Sequence of chain 58.C:
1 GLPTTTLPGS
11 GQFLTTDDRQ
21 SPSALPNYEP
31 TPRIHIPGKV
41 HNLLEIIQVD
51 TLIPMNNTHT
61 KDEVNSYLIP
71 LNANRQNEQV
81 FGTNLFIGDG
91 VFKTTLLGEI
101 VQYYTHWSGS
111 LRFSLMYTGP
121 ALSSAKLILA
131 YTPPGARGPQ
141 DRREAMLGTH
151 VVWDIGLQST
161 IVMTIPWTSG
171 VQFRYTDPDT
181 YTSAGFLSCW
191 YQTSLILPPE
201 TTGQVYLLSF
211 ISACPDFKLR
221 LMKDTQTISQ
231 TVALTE

Binding-site contacts:
Ligand atom C5B contacts residue TYR152 of chain 58.A at 3.5 Å (hydrophobic).
Ligand atom C1C contacts residue TYR128 of chain 58.A at 3.5 Å (hydrophobic).
Ligand atom O1A contacts residue PRO174 of chain 58.A at 3.5 Å.
Ligand atom CM4 contacts residue VAL176 of chain 58.A at 3.8 Å (hydrophobic).
Ligand atom C2A contacts residue PHE186 of chain 58.A at 3.5 Å (hydrophobic).
Ligand atom C2A contacts residue TYR152 of chain 58.A at 3.7 Å (hydrophobic).
Ligand atom F3 contacts residue SER175 of chain 58.A at 2.8 Å.
Ligand atom N1A contacts residue ALA24 of chain 58.C at 3.2 Å.
Ligand atom CM3 contacts residue ASN219 of chain 58.A at 3.8 Å.
Ligand atom O1 contacts residue MET221 of chain 58.A at 3.7 Å.
Ligand atom F3 contacts residue MET151 of chain 58.A at 3.7 Å.
Ligand atom C4 contacts residue TYR197 of chain 58.A at 3.4 Å (hydrophobic).
Ligand atom N3A contacts residue TYR152 of chain 58.A at 3.8 Å.
Ligand atom CM4 contacts residue ALA150 of chain 58.A at 3.6 Å (hydrophobic).
Ligand atom C2C contacts residue TYR128 of chain 58.A at 3.2 Å (hydrophobic).
Ligand atom F3 contacts residue ALA150 of chain 58.A at 2.7 Å.
Ligand atom C1C contacts residue TYR197 of chain 58.A at 3.5 Å (hydrophobic).
Ligand atom CM2 contacts residue MET224 of chain 58.A at 3.5 Å (hydrophobic).
Ligand atom F1 contacts residue MET224 of chain 58.A at 3.6 Å.
Ligand atom CM2 contacts residue ILE104 of chain 58.A at 3.6 Å (hydrophobic).
Ligand atom F3 contacts residue TYR152 of chain 58.A at 3.6 Å.
Ligand atom N1A contacts residue PRO174 of chain 58.A at 3.5 Å.
Ligand atom C6B contacts residue TYR152 of chain 58.A at 3.6 Å (hydrophobic).
Ligand atom F3 contacts residue PRO174 of chain 58.A at 2.9 Å.
Ligand atom F2 contacts residue VAL176 of chain 58.A at 2.7 Å.
Ligand atom C3C contacts residue TYR128 of chain 58.A at 3.3 Å (hydrophobic).
Ligand atom CM6 contacts residue TYR152 of chain 58.A at 3.4 Å (hydrophobic).
Ligand atom F1 contacts residue PHE186 of chain 58.A at 3.8 Å.
Ligand atom O1A contacts residue ALA24 of chain 58.C at 3.3 Å.
Ligand atom F3 contacts residue VAL176 of chain 58.A at 3.6 Å.
Ligand atom C3A contacts residue PHE186 of chain 58.A at 3.7 Å (hydrophobic).
Ligand atom N3A contacts residue PHE186 of chain 58.A at 3.4 Å.
Ligand atom C3 contacts residue LEU106 of chain 58.A at 3.8 Å (hydrophobic).
Ligand atom C2C contacts residue ILE104 of chain 58.A at 3.8 Å (hydrophobic).
Ligand atom F1 contacts residue ALA150 of chain 58.A at 3.8 Å.
Ligand atom CM6 contacts residue VAL188 of chain 58.A at 3.8 Å (hydrophobic).
Ligand atom C2B contacts residue ILE104 of chain 58.A at 3.8 Å (hydrophobic).
Ligand atom CM2 contacts residue TYR128 of chain 58.A at 3.4 Å (hydrophobic).
Ligand atom C3B contacts residue MET224 of chain 58.A at 3.6 Å (hydrophobic).
Ligand atom CM6 contacts residue LEU25 of chain 58.C at 3.8 Å (hydrophobic).

Sequence of chain 58.A:
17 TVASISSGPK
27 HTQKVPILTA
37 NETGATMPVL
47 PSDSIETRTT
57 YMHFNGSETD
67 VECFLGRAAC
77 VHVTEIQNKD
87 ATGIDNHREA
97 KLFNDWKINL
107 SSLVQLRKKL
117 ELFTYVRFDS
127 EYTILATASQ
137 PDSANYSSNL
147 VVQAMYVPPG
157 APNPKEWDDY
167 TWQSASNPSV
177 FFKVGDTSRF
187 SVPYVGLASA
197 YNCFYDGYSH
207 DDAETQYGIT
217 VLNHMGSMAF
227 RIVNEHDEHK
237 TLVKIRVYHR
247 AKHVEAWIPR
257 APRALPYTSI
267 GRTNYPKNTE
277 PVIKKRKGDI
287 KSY

Sequence of chain 59.C:
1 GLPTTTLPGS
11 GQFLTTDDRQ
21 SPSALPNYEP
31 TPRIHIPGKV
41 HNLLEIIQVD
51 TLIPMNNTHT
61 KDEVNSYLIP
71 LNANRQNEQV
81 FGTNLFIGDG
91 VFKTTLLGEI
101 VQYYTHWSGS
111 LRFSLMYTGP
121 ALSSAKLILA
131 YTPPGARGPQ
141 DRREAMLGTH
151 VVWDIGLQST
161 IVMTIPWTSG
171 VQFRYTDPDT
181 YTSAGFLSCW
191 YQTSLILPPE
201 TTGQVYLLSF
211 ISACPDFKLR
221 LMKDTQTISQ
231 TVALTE

The protein below binds the small molecule below.
Small molecule (SMILES): Cc1cc(CCCOc2c(C)cc(-c3noc(C(F)(F)F)n3)cc2C)on1